Sequence of chain 1.A:
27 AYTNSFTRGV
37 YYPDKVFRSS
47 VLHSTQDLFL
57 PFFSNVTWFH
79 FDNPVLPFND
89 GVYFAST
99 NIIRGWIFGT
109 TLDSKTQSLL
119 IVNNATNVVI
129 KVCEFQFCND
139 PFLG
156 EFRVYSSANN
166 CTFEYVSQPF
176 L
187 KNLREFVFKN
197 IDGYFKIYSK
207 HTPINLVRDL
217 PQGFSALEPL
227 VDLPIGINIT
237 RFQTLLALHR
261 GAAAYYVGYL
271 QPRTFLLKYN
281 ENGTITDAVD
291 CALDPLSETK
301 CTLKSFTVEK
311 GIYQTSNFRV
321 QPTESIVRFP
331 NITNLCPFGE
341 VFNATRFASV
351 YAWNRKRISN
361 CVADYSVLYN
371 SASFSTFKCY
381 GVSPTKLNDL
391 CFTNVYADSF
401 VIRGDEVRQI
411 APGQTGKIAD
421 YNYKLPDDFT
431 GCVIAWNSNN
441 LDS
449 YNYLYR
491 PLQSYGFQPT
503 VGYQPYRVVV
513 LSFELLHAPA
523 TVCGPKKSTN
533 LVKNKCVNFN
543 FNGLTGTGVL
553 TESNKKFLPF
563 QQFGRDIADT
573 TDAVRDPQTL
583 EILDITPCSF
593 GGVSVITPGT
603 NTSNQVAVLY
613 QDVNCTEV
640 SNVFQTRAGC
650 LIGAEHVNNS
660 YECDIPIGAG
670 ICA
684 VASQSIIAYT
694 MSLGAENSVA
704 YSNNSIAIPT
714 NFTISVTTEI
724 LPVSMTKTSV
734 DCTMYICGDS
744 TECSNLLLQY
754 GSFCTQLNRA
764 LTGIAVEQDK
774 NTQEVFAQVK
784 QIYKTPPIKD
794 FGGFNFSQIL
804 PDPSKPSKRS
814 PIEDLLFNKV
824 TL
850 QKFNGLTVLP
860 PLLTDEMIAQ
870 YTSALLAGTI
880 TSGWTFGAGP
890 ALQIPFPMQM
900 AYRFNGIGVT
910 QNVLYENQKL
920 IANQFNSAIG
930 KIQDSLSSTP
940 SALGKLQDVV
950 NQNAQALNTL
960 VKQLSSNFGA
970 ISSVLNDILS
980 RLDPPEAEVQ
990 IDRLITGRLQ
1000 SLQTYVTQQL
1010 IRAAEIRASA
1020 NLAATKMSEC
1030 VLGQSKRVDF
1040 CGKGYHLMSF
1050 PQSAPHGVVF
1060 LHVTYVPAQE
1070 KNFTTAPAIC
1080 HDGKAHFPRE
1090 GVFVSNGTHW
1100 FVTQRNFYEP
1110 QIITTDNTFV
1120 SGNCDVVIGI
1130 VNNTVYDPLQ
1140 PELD

This small molecule binds to this protein.
Small molecule (SMILES): CC(=O)N[C@@H]1[C@@H](O)[C@H](O)[C@@H](CO)O[C@H]1O

Binding-site contacts:
Ligand atom C2 contacts residue ASN1095 of chain 1.A at 2.5 Å.
Ligand atom C5 contacts residue ASN1095 of chain 1.A at 3.7 Å.
Ligand atom N2 contacts residue ASN1095 of chain 1.A at 2.9 Å (h-bond).
Ligand atom O3 contacts residue HIS1098 of chain 1.A at 4.2 Å.
Ligand atom C3 contacts residue ASN1095 of chain 1.A at 3.8 Å.
Ligand atom C7 contacts residue PHE1100 of chain 1.A at 3.9 Å (hydrophobic).
Ligand atom O7 contacts residue PHE1100 of chain 1.A at 3.6 Å.
Ligand atom O5 contacts residue THR1097 of chain 1.A at 4.4 Å.
Ligand atom C2 contacts residue HIS1098 of chain 1.A at 3.4 Å.
Ligand atom C1 contacts residue HIS1098 of chain 1.A at 4.1 Å.
Ligand atom O6 contacts residue THR1097 of chain 1.A at 3.9 Å.
Ligand atom C1 contacts residue ASN1095 of chain 1.A at 1.4 Å.
Ligand atom N2 contacts residue HIS1098 of chain 1.A at 3.4 Å (h-bond).
Ligand atom C8 contacts residue PHE1100 of chain 1.A at 4.0 Å (hydrophobic).
Ligand atom C4 contacts residue ASN1095 of chain 1.A at 4.2 Å.
Ligand atom O7 contacts residue ASN1095 of chain 1.A at 3.4 Å (h-bond).
Ligand atom O5 contacts residue ASN1095 of chain 1.A at 2.4 Å (h-bond).
Ligand atom C7 contacts residue ASN1095 of chain 1.A at 3.5 Å.
Ligand atom N2 contacts residue PHE1100 of chain 1.A at 4.3 Å.